Sequence of chain 1.A:
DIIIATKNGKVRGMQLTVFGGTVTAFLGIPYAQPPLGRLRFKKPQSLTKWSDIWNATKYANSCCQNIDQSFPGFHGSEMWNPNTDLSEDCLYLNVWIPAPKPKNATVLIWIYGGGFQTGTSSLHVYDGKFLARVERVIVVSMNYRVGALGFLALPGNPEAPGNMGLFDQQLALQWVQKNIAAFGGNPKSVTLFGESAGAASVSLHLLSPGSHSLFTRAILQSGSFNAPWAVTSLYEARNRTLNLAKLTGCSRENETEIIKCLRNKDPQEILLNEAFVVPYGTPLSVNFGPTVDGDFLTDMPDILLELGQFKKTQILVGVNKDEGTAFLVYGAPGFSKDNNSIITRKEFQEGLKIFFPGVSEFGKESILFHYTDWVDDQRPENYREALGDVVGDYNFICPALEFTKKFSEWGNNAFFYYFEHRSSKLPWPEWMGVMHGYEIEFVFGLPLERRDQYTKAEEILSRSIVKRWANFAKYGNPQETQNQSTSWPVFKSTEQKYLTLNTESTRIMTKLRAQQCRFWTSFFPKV

Binding-site contacts:
Ligand atom O2 contacts residue GLY116 of chain 1.A at 4.1 Å.
Ligand atom OXT contacts residue 8UW1 of chain 1.J at 3.5 Å.
Ligand atom C contacts residue GLU197 of chain 1.A at 3.5 Å.
Ligand atom OXT contacts residue GLU197 of chain 1.A at 3.6 Å.
Ligand atom CA contacts residue GLY115 of chain 1.A at 3.9 Å.
Ligand atom O2 contacts residue TRP82 of chain 1.A at 4.3 Å.
Ligand atom O contacts residue TYR128 of chain 1.A at 4.3 Å.
Ligand atom C contacts residue TRP82 of chain 1.A at 4.4 Å (hydrophobic).
Ligand atom C contacts residue GLY115 of chain 1.A at 4.2 Å.
Ligand atom O contacts residue GLY116 of chain 1.A at 3.6 Å (h-bond).
Ligand atom C contacts residue 8UW1 of chain 1.J at 4.2 Å.
Ligand atom O contacts residue SER198 of chain 1.A at 3.8 Å.
Ligand atom OXT contacts residue HIS438 of chain 1.A at 3.9 Å.
Ligand atom OXT contacts residue GLY439 of chain 1.A at 4.4 Å.
Ligand atom OXT contacts residue TRP82 of chain 1.A at 4.3 Å.
Ligand atom O2 contacts residue 8UW1 of chain 1.J at 2.7 Å (h-bond).
Ligand atom CA contacts residue TRP82 of chain 1.A at 4.1 Å (hydrophobic).
Ligand atom CA contacts residue 8UW1 of chain 1.J at 3.8 Å.
Ligand atom CA contacts residue GLY116 of chain 1.A at 3.7 Å.
Ligand atom C contacts residue GLY116 of chain 1.A at 4.1 Å.
Ligand atom O contacts residue GLY115 of chain 1.A at 3.5 Å.
Ligand atom O contacts residue GLU197 of chain 1.A at 2.7 Å (salt-bridge).

The protein below binds the small molecule below.
Small molecule (SMILES): O=C(O)CO